Sequence of chain 2.B:
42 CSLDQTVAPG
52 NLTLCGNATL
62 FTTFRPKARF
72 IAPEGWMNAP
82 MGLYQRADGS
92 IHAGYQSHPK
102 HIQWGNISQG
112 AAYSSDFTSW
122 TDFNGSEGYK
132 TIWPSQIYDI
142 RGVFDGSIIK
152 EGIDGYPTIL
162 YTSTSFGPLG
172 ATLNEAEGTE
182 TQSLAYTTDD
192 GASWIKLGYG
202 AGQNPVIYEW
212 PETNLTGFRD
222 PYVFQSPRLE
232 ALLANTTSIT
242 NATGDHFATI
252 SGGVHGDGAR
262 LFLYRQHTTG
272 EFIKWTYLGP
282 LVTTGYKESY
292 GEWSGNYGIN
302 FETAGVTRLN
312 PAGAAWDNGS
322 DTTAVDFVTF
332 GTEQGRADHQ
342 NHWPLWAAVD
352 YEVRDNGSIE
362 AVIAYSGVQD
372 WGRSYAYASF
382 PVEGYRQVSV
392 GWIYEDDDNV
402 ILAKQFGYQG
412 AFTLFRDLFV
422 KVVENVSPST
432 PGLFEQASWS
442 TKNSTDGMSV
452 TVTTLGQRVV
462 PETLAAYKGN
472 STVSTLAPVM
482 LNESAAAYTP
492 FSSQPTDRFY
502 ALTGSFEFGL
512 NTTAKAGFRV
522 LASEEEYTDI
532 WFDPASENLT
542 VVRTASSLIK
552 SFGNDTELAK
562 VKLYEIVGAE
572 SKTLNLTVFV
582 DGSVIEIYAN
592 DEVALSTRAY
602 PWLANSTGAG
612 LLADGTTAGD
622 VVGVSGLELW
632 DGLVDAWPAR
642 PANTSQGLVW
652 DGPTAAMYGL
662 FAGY

The protein below binds the small molecule below.
Small molecule (SMILES): CC(=O)N[C@@H]1[C@@H](O)[C@H](O)[C@@H](CO)O[C@H]1O

Binding-site contacts:
Ligand atom N2 contacts residue ASN215 of chain 2.B at 3.1 Å (h-bond).
Ligand atom O7 contacts residue ASN175 of chain 2.B at 3.7 Å.
Ligand atom C2 contacts residue ASN215 of chain 2.B at 2.5 Å.
Ligand atom C8 contacts residue EDO1 of chain 2.DD at 3.7 Å.
Ligand atom C4 contacts residue ASN215 of chain 2.B at 4.2 Å.
Ligand atom C5 contacts residue ASN215 of chain 2.B at 3.6 Å.
Ligand atom C1 contacts residue ASN215 of chain 2.B at 1.4 Å.
Ligand atom O5 contacts residue ASN215 of chain 2.B at 2.3 Å (h-bond).
Ligand atom O7 contacts residue EDO1 of chain 2.DD at 3.8 Å.
Ligand atom C7 contacts residue ASN215 of chain 2.B at 4.2 Å.
Ligand atom N2 contacts residue EDO1 of chain 2.DD at 4.1 Å.
Ligand atom C3 contacts residue ASN215 of chain 2.B at 3.8 Å.
Ligand atom O6 contacts residue THR214 of chain 2.B at 3.7 Å.
Ligand atom O6 contacts residue ASN215 of chain 2.B at 4.1 Å.
Ligand atom C7 contacts residue EDO1 of chain 2.DD at 3.6 Å.